This small molecule binds to this protein.
Small molecule (SMILES): Nc1ccc2ccc(CNCCCc3cccnc3)cc2n1

Sequence of chain 1.A:
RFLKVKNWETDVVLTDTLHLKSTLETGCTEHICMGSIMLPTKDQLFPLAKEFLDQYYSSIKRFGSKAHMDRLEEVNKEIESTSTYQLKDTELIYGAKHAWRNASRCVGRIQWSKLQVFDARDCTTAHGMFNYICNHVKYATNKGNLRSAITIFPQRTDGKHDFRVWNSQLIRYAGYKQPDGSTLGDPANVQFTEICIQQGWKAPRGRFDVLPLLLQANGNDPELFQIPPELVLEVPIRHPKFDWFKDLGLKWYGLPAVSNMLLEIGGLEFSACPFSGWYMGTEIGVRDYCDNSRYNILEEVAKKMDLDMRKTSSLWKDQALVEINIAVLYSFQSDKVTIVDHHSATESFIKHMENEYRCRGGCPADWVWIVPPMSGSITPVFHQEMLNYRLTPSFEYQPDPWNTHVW

Sequence of chain 1.B:
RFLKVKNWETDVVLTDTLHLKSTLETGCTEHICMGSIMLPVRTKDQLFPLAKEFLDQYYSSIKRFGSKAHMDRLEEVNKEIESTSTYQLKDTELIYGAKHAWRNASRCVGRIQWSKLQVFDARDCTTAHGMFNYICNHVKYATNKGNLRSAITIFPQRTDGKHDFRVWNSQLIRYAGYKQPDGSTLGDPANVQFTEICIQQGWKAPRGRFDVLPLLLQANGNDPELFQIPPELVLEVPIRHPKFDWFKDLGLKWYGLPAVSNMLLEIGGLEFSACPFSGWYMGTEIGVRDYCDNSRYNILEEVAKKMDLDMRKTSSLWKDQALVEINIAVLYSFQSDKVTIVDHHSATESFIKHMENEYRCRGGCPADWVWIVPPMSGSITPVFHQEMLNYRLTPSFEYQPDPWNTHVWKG

Binding-site contacts:
Ligand atom C14 contacts residue MET40 of chain 1.A at 3.7 Å (hydrophobic).
Ligand atom C17 contacts residue TRP10 of chain 1.B at 3.7 Å (hydrophobic).
Ligand atom N18 contacts residue LEU41 of chain 1.A at 4.0 Å.
Ligand atom C20 contacts residue VAL271 of chain 1.A at 4.1 Å (hydrophobic).
Ligand atom N01 contacts residue PRO269 of chain 1.A at 3.9 Å.
Ligand atom N22 contacts residue GLU296 of chain 1.A at 2.7 Å (salt-bridge).
Ligand atom C12 contacts residue HEM1 of chain 1.C at 3.5 Å.
Ligand atom C21 contacts residue HEM1 of chain 1.C at 4.0 Å.
Ligand atom C08 contacts residue VAL271 of chain 1.A at 3.6 Å (hydrophobic).
Ligand atom C04 contacts residue HEM1 of chain 1.C at 3.1 Å.
Ligand atom C11 contacts residue HEM1 of chain 1.C at 3.3 Å.
Ligand atom C02 contacts residue HEM1 of chain 1.C at 3.6 Å.
Ligand atom C19 contacts residue MET40 of chain 1.A at 3.6 Å (hydrophobic).
Ligand atom C07 contacts residue VAL271 of chain 1.A at 3.2 Å (hydrophobic).
Ligand atom C16 contacts residue TRP10 of chain 1.B at 3.5 Å (hydrophobic).
Ligand atom C05 contacts residue VAL271 of chain 1.A at 3.9 Å (hydrophobic).
Ligand atom C05 contacts residue HEM1 of chain 1.C at 3.6 Å.
Ligand atom N01 contacts residue HEM1 of chain 1.C at 3.5 Å.
Ligand atom C08 contacts residue HEM1 of chain 1.C at 3.6 Å.
Ligand atom C21 contacts residue GLU296 of chain 1.A at 3.5 Å.
Ligand atom C02 contacts residue GLU296 of chain 1.A at 3.5 Å.
Ligand atom C03 contacts residue HEM1 of chain 1.C at 2.8 Å.
Ligand atom N18 contacts residue TYR410 of chain 1.A at 4.1 Å.
Ligand atom C20 contacts residue GLU296 of chain 1.A at 3.5 Å.
Ligand atom C09 contacts residue HEM1 of chain 1.C at 3.0 Å.
Ligand atom C07 contacts residue HEM1 of chain 1.C at 3.9 Å.
Ligand atom C06 contacts residue HEM1 of chain 1.C at 3.4 Å.
Ligand atom C17 contacts residue LEU41 of chain 1.A at 4.0 Å (hydrophobic).
Ligand atom C06 contacts residue PHE288 of chain 1.A at 3.9 Å (hydrophobic).
Ligand atom C19 contacts residue TYR410 of chain 1.A at 3.8 Å (hydrophobic).
Ligand atom C20 contacts residue HEM1 of chain 1.C at 3.6 Å.
Ligand atom N01 contacts residue TYR292 of chain 1.A at 4.0 Å.
Ligand atom N01 contacts residue TRP291 of chain 1.A at 2.9 Å (h-bond).
Ligand atom C15 contacts residue MET40 of chain 1.A at 4.1 Å (hydrophobic).
Ligand atom N10 contacts residue HEM1 of chain 1.C at 3.0 Å (h-bond).
Ligand atom N01 contacts residue GLU296 of chain 1.A at 2.9 Å (salt-bridge).
Ligand atom C02 contacts residue TRP291 of chain 1.A at 4.1 Å (hydrophobic).
Ligand atom N22 contacts residue HEM1 of chain 1.C at 4.0 Å.
Ligand atom N18 contacts residue MET40 of chain 1.A at 3.9 Å.
Ligand atom C06 contacts residue VAL271 of chain 1.A at 3.3 Å (hydrophobic).